This small molecule binds to this protein.
Small molecule (SMILES): CC(=O)N[C@@H]1[C@@H](O)[C@H](O)[C@@H](CO)O[C@H]1O

Sequence of chain 1.D:
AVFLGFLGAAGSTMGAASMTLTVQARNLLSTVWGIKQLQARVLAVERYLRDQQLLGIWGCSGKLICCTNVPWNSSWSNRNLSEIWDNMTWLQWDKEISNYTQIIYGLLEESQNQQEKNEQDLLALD

Sequence of chain 1.E:
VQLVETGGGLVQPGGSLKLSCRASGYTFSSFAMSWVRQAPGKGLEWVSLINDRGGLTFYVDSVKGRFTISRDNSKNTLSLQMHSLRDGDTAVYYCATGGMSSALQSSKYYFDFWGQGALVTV

Binding-site contacts:
Ligand atom C3 contacts residue SER109 of chain 1.D at 4.5 Å.
Ligand atom C7 contacts residue ASN107 of chain 1.D at 3.1 Å.
Ligand atom C3 contacts residue ASN107 of chain 1.D at 3.8 Å.
Ligand atom O6 contacts residue GLU110 of chain 1.D at 3.3 Å (salt-bridge).
Ligand atom O7 contacts residue ASN107 of chain 1.D at 2.9 Å (h-bond).
Ligand atom C1 contacts residue GLU110 of chain 1.D at 3.2 Å.
Ligand atom C2 contacts residue SER109 of chain 1.D at 3.9 Å.
Ligand atom C8 contacts residue SER107 of chain 1.E at 3.6 Å.
Ligand atom N2 contacts residue SER109 of chain 1.D at 3.1 Å (h-bond).
Ligand atom C5 contacts residue ASN107 of chain 1.D at 3.7 Å.
Ligand atom C4 contacts residue ASN107 of chain 1.D at 4.2 Å.
Ligand atom C1 contacts residue ASN107 of chain 1.D at 1.4 Å.
Ligand atom C8 contacts residue ASN107 of chain 1.D at 4.3 Å.
Ligand atom O5 contacts residue ASN107 of chain 1.D at 2.4 Å (h-bond).
Ligand atom C5 contacts residue GLU110 of chain 1.D at 3.6 Å.
Ligand atom N2 contacts residue ASN107 of chain 1.D at 2.9 Å (h-bond).
Ligand atom C6 contacts residue GLU110 of chain 1.D at 3.8 Å.
Ligand atom O5 contacts residue GLU110 of chain 1.D at 2.7 Å (salt-bridge).
Ligand atom C2 contacts residue ASN107 of chain 1.D at 2.5 Å.
Ligand atom C1 contacts residue SER109 of chain 1.D at 3.6 Å.
Ligand atom C8 contacts residue SER109 of chain 1.D at 3.6 Å.
Ligand atom C7 contacts residue SER109 of chain 1.D at 3.6 Å.